Sequence of chain 3.D:
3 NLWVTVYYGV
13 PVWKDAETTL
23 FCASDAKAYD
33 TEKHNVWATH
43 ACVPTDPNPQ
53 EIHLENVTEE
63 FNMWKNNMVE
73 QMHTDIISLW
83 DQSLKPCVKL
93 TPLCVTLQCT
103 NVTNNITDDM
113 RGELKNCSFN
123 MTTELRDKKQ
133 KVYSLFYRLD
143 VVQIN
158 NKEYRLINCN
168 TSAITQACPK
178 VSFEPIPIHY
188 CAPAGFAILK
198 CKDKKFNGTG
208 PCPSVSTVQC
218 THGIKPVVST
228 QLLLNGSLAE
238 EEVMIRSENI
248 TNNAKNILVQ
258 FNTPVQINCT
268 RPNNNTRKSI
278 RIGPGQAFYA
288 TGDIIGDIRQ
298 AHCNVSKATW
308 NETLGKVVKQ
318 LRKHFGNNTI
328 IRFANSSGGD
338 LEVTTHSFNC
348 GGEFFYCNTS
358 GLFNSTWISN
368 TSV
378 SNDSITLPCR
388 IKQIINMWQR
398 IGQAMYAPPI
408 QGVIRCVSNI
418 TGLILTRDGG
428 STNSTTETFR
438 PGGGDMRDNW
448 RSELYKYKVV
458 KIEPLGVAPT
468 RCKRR

A small-molecule ligand and the protein it binds are described below.
Small molecule (SMILES): CC(=O)N[C@H]1[C@H](O[C@H]2[C@H](O)[C@@H](NC(C)=O)CO[C@@H]2CO)O[C@H](CO)[C@@H](O[C@@H]2O[C@H](CO)[C@@H](O)[C@H](O[C@H]3O[C@H](CO)[C@@H](O)[C@H](O)[C@@H]3O)[C@@H]2O)[C@@H]1O

Binding-site contacts:
Ligand atom C4 contacts residue ASN118 of chain 3.D at 4.3 Å.
Ligand atom C1 contacts residue ASN118 of chain 3.D at 1.4 Å.
Ligand atom C2 contacts residue TYR135 of chain 3.D at 4.4 Å (hydrophobic).
Ligand atom C7 contacts residue THR105 of chain 3.D at 4.2 Å.
Ligand atom C6 contacts residue TYR135 of chain 3.D at 4.1 Å (hydrophobic).
Ligand atom C8 contacts residue ASN118 of chain 3.D at 4.5 Å.
Ligand atom O4 contacts residue TYR135 of chain 3.D at 3.8 Å.
Ligand atom N2 contacts residue ASN118 of chain 3.D at 2.9 Å (h-bond).
Ligand atom C4 contacts residue TYR135 of chain 3.D at 4.0 Å (hydrophobic).
Ligand atom O5 contacts residue ASN118 of chain 3.D at 2.4 Å (h-bond).
Ligand atom C3 contacts residue ASN118 of chain 3.D at 3.8 Å.
Ligand atom C2 contacts residue ASN118 of chain 3.D at 2.5 Å.
Ligand atom O6 contacts residue TYR135 of chain 3.D at 3.7 Å.
Ligand atom C3 contacts residue TYR135 of chain 3.D at 3.8 Å (hydrophobic).
Ligand atom O7 contacts residue THR105 of chain 3.D at 3.3 Å.
Ligand atom C7 contacts residue ASN118 of chain 3.D at 3.3 Å.
Ligand atom C1 contacts residue TYR135 of chain 3.D at 3.9 Å (hydrophobic).
Ligand atom C8 contacts residue THR105 of chain 3.D at 4.4 Å.
Ligand atom C5 contacts residue ASN118 of chain 3.D at 3.7 Å.
Ligand atom O7 contacts residue ASN118 of chain 3.D at 3.2 Å (h-bond).
Ligand atom O5 contacts residue TYR135 of chain 3.D at 3.9 Å.
Ligand atom O6 contacts residue SER120 of chain 3.D at 4.2 Å.
Ligand atom C5 contacts residue TYR135 of chain 3.D at 3.4 Å (hydrophobic).